Sequence of chain 1.B:
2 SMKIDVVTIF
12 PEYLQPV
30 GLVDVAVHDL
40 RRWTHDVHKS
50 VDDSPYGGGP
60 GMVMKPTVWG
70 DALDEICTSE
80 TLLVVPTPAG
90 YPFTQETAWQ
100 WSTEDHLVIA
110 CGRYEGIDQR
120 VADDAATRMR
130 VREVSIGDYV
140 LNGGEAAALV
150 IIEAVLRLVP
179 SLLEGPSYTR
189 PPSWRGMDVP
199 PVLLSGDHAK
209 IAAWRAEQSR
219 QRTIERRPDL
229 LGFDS

Sequence of chain 1.A:
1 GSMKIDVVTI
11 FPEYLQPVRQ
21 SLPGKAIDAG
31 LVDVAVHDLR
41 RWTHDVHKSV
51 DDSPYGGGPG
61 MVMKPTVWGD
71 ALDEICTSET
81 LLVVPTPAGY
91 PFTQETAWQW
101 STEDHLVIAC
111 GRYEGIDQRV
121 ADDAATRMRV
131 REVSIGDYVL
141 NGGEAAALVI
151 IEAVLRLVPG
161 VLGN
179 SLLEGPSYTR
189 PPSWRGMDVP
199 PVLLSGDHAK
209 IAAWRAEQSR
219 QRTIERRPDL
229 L

Binding-site contacts:
Ligand atom C16 contacts residue TYR113 of chain 1.A at 3.5 Å (hydrophobic).
Ligand atom N31 contacts residue SER134 of chain 1.A at 3.4 Å.
Ligand atom C15 contacts residue TYR113 of chain 1.A at 3.3 Å (hydrophobic).
Ligand atom C09 contacts residue GLY142 of chain 1.A at 3.6 Å.
Ligand atom N14 contacts residue GLY142 of chain 1.A at 3.6 Å.
Ligand atom O24 contacts residue GLU114 of chain 1.A at 3.3 Å (salt-bridge).
Ligand atom C02 contacts residue TYR138 of chain 1.A at 3.4 Å (hydrophobic).
Ligand atom C12 contacts residue GLY111 of chain 1.A at 3.4 Å.
Ligand atom N01 contacts residue GLY136 of chain 1.A at 2.8 Å (h-bond).
Ligand atom C11 contacts residue THR86 of chain 1.A at 3.5 Å.
Ligand atom C22 contacts residue GLU114 of chain 1.A at 3.1 Å.
Ligand atom C08 contacts residue GLY142 of chain 1.A at 3.6 Å.
Ligand atom C25 contacts residue GLU182 of chain 1.B at 2.9 Å.
Ligand atom N31 contacts residue VAL133 of chain 1.A at 3.2 Å (h-bond).
Ligand atom C28 contacts residue VAL139 of chain 1.A at 3.6 Å (hydrophobic).
Ligand atom N04 contacts residue TYR138 of chain 1.A at 3.7 Å.
Ligand atom C06 contacts residue PRO87 of chain 1.A at 3.5 Å (hydrophobic).
Ligand atom C26 contacts residue GLU182 of chain 1.B at 3.4 Å.
Ligand atom N31 contacts residue PRO85 of chain 1.A at 3.6 Å.
Ligand atom N01 contacts residue SER134 of chain 1.A at 2.9 Å (h-bond).
Ligand atom C15 contacts residue ASN141 of chain 1.A at 3.5 Å.
Ligand atom C15 contacts residue LEU140 of chain 1.A at 3.6 Å (hydrophobic).
Ligand atom C30 contacts residue THR86 of chain 1.A at 3.6 Å.
Ligand atom C10 contacts residue PRO85 of chain 1.A at 3.3 Å (hydrophobic).
Ligand atom N01 contacts residue ILE135 of chain 1.A at 3.6 Å (h-bond).
Ligand atom N04 contacts residue LEU140 of chain 1.A at 3.1 Å (h-bond).
Ligand atom C27 contacts residue VAL139 of chain 1.A at 3.6 Å (hydrophobic).
Ligand atom N03 contacts residue TYR138 of chain 1.A at 2.6 Å (h-bond).
Ligand atom C10 contacts residue GLY143 of chain 1.A at 3.6 Å.
Ligand atom C11 contacts residue PRO87 of chain 1.A at 3.6 Å (hydrophobic).
Ligand atom N31 contacts residue ILE135 of chain 1.A at 3.6 Å.
Ligand atom C23 contacts residue GLU114 of chain 1.A at 3.1 Å.
Ligand atom C07 contacts residue PRO87 of chain 1.A at 3.6 Å (hydrophobic).
Ligand atom N03 contacts residue LEU140 of chain 1.A at 3.5 Å (h-bond).
Ligand atom N14 contacts residue TYR113 of chain 1.A at 3.6 Å.
Ligand atom N31 contacts residue THR86 of chain 1.A at 3.1 Å (h-bond).
Ligand atom C28 contacts residue LEU140 of chain 1.A at 3.6 Å (hydrophobic).
Ligand atom C17 contacts residue TYR113 of chain 1.A at 3.2 Å (hydrophobic).
Ligand atom C13 contacts residue TYR113 of chain 1.A at 3.3 Å (hydrophobic).
Ligand atom N01 contacts residue TYR138 of chain 1.A at 3.5 Å (h-bond).

The protein below binds the small molecule below.
Small molecule (SMILES): N#Cc1c(-c2ccc3ccn(Cc4ccc(CN5CCOCC5)cc4)c3c2)n[nH]c1N